Sequence of chain 1.I:
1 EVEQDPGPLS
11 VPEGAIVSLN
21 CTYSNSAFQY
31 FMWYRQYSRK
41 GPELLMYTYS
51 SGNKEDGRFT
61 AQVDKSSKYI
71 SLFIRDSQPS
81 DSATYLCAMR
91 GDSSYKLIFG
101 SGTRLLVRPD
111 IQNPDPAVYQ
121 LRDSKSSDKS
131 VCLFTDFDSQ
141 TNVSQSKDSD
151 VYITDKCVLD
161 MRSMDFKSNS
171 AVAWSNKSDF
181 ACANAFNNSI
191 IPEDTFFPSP

A small-molecule ligand and the protein it binds are described below.
Small molecule (SMILES): CC[C@H](C)[C@H](NC(=O)[C@@H](NC(=O)[C@@H]1CCCN1C(=O)[C@H](Cc1ccccc1)NC(=O)[C@H](CC(=O)O)NC(=O)[C@@H]1CCCN1C(=O)CNC(=O)CNC(=O)[C@H](CC(C)C)NC(=O)[C@@H](N)Cc1ccc(O)cc1)[C@@H](C)O)C(=O)O

Sequence of chain 1.J:
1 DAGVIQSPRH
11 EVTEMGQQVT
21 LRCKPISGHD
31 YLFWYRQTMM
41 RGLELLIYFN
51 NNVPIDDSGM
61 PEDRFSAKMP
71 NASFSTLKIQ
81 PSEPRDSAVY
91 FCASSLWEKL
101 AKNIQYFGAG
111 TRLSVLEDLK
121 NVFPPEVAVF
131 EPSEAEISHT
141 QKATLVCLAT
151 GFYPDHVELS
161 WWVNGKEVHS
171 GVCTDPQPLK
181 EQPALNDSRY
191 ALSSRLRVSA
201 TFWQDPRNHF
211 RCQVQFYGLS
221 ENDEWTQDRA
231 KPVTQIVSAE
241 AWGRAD

Binding-site contacts:
Ligand atom O contacts residue THR73 of chain 1.F at 3.5 Å (h-bond).
Ligand atom CE1 contacts residue TRP167 of chain 1.F at 3.4 Å (hydrophobic).
Ligand atom N contacts residue ASP92 of chain 1.I at 3.1 Å (salt-bridge).
Ligand atom N contacts residue TYR171 of chain 1.F at 2.6 Å (h-bond).
Ligand atom CA contacts residue ASP92 of chain 1.I at 3.4 Å.
Ligand atom CD1 contacts residue GLU63 of chain 1.F at 3.5 Å.
Ligand atom CD2 contacts residue TYR99 of chain 1.F at 3.4 Å (hydrophobic).
Ligand atom CG contacts residue TRP167 of chain 1.F at 3.5 Å (hydrophobic).
Ligand atom O contacts residue TYR159 of chain 1.F at 2.6 Å (h-bond).
Ligand atom CA contacts residue ASP77 of chain 1.F at 3.4 Å.
Ligand atom CG contacts residue TYR31 of chain 1.J at 3.4 Å (hydrophobic).
Ligand atom CE2 contacts residue HIS70 of chain 1.F at 3.3 Å.
Ligand atom O contacts residue LYS66 of chain 1.F at 2.8 Å (salt-bridge).
Ligand atom CD2 contacts residue TYR7 of chain 1.F at 3.2 Å (hydrophobic).
Ligand atom CB contacts residue TRP167 of chain 1.F at 3.4 Å (hydrophobic).
Ligand atom N contacts residue GLU63 of chain 1.F at 2.8 Å (salt-bridge).
Ligand atom N contacts residue ASP77 of chain 1.F at 2.9 Å (salt-bridge).
Ligand atom N contacts residue LYS66 of chain 1.F at 3.4 Å (salt-bridge).
Ligand atom OD1 contacts residue TRP97 of chain 1.J at 2.9 Å (h-bond).
Ligand atom OG1 contacts residue VAL76 of chain 1.F at 3.4 Å.
Ligand atom O contacts residue TRP97 of chain 1.J at 2.9 Å (h-bond).
Ligand atom CD1 contacts residue TRP147 of chain 1.F at 3.5 Å (hydrophobic).
Ligand atom N contacts residue TYR7 of chain 1.F at 2.8 Å (h-bond).
Ligand atom CA contacts residue TYR159 of chain 1.F at 3.4 Å (hydrophobic).
Ligand atom CD1 contacts residue TRP167 of chain 1.F at 3.2 Å (hydrophobic).
Ligand atom CE2 contacts residue ASP92 of chain 1.I at 3.3 Å.
Ligand atom OG1 contacts residue ASP77 of chain 1.F at 2.9 Å (salt-bridge).
Ligand atom N contacts residue TYR99 of chain 1.F at 3.1 Å (h-bond).
Ligand atom OD1 contacts residue TYR95 of chain 1.I at 2.6 Å (h-bond).
Ligand atom CG2 contacts residue LYS146 of chain 1.F at 3.1 Å.
Ligand atom CD1 contacts residue TYR116 of chain 1.F at 3.5 Å (hydrophobic).
Ligand atom OXT contacts residue THR143 of chain 1.F at 3.1 Å (h-bond).
Ligand atom O contacts residue TRP147 of chain 1.F at 2.9 Å (h-bond).
Ligand atom N contacts residue TYR159 of chain 1.F at 3.5 Å.
Ligand atom OD2 contacts residue TYR31 of chain 1.J at 2.4 Å (h-bond).
Ligand atom CE2 contacts residue TYR99 of chain 1.F at 3.4 Å (hydrophobic).
Ligand atom O contacts residue HIS70 of chain 1.F at 3.0 Å (h-bond).
Ligand atom CE1 contacts residue LEU156 of chain 1.F at 3.3 Å (hydrophobic).
Ligand atom C contacts residue ASP92 of chain 1.I at 3.1 Å.
Ligand atom O contacts residue LYS146 of chain 1.F at 2.9 Å (salt-bridge).

Sequence of chain 1.F:
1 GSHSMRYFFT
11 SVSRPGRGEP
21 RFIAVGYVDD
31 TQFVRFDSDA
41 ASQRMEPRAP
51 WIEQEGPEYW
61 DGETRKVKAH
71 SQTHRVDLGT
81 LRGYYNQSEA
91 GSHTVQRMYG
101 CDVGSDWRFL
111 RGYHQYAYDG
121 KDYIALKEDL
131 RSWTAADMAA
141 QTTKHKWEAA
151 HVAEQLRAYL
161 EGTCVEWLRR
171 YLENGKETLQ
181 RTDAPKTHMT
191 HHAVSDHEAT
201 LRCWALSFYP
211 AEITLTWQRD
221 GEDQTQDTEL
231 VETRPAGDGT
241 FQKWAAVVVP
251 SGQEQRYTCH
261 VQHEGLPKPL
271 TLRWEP